The small molecule below binds the protein below.
Small molecule (SMILES): CO[P](=O)(O)O[C@H]1[C@@H](O)[C@H](n2ccc(=O)[nH]c2=O)O[C@@H]1COP(=O)(O)O

Binding-site contacts:
Ligand atom C5' contacts residue ARG131 of chain 9.A at 3.2 Å.
Ligand atom C3' contacts residue ARG125 of chain 9.A at 3.3 Å.
Ligand atom C5 contacts residue THR21 of chain 55.A at 4.3 Å.
Ligand atom O4 contacts residue THR21 of chain 55.A at 3.9 Å.
Ligand atom N3 contacts residue ARG125 of chain 9.A at 3.6 Å (salt-bridge).
Ligand atom P contacts residue ILE23 of chain 55.A at 4.4 Å.
Ligand atom OP3 contacts residue ILE23 of chain 55.A at 4.2 Å.
Ligand atom C5 contacts residue ARG125 of chain 9.A at 3.5 Å.
Ligand atom C2 contacts residue ASN16 of chain 55.A at 3.0 Å.
Ligand atom O2 contacts residue ARG125 of chain 9.A at 3.9 Å.
Ligand atom C5' contacts residue MET76 of chain 9.A at 4.3 Å (hydrophobic).
Ligand atom OP3 contacts residue ARG125 of chain 9.A at 2.8 Å.
Ligand atom O4 contacts residue ARG125 of chain 9.A at 3.8 Å.
Ligand atom O5' contacts residue ARG125 of chain 9.A at 3.0 Å (salt-bridge).
Ligand atom O4 contacts residue SER17 of chain 55.A at 3.2 Å.
Ligand atom OP2 contacts residue ARG131 of chain 9.A at 3.7 Å.
Ligand atom N3 contacts residue ASN16 of chain 55.A at 2.9 Å (h-bond).
Ligand atom C5' contacts residue ARG125 of chain 9.A at 4.1 Å.
Ligand atom C4' contacts residue ARG125 of chain 9.A at 4.4 Å.
Ligand atom P contacts residue ARG125 of chain 9.A at 3.7 Å.
Ligand atom O5' contacts residue ARG131 of chain 9.A at 2.6 Å (salt-bridge).
Ligand atom N3 contacts residue SER17 of chain 55.A at 4.3 Å.
Ligand atom C1' contacts residue ARG125 of chain 9.A at 4.2 Å.
Ligand atom OP2 contacts residue ILE23 of chain 55.A at 4.5 Å.
Ligand atom P contacts residue ARG131 of chain 9.A at 3.5 Å.
Ligand atom C4 contacts residue ARG125 of chain 9.A at 3.5 Å.
Ligand atom C2' contacts residue ARG125 of chain 9.A at 3.6 Å.
Ligand atom C5' contacts residue SER77 of chain 9.A at 4.4 Å.
Ligand atom O3' contacts residue ARG125 of chain 9.A at 4.0 Å.
Ligand atom N1 contacts residue ARG125 of chain 9.A at 3.7 Å.
Ligand atom OP1 contacts residue ARG125 of chain 9.A at 2.9 Å (salt-bridge).
Ligand atom C4 contacts residue SER17 of chain 55.A at 4.1 Å.
Ligand atom N1 contacts residue ASN16 of chain 55.A at 4.4 Å.
Ligand atom C6 contacts residue ARG125 of chain 9.A at 3.5 Å.
Ligand atom O2 contacts residue ASN16 of chain 55.A at 2.5 Å (h-bond).
Ligand atom C4 contacts residue ASN16 of chain 55.A at 4.1 Å.
Ligand atom OP1 contacts residue ILE23 of chain 55.A at 4.0 Å.
Ligand atom C2 contacts residue ARG125 of chain 9.A at 3.8 Å.
Ligand atom OP1 contacts residue ARG131 of chain 9.A at 3.4 Å (salt-bridge).
Ligand atom OP2 contacts residue SER77 of chain 9.A at 4.1 Å.

Sequence of chain 9.A:
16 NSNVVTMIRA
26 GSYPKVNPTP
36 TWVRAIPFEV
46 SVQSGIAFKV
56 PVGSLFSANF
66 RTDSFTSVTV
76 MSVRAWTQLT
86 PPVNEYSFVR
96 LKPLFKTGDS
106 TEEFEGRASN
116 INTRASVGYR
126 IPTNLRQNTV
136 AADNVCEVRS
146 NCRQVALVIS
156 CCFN

Sequence of chain 55.A:
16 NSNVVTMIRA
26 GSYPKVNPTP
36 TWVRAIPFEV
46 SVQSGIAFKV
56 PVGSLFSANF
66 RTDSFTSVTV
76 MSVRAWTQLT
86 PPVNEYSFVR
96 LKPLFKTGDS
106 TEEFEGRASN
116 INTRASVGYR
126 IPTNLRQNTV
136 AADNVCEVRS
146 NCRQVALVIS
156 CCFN